Binding-site contacts:
Ligand atom N2 contacts residue ASN42 of chain 1.E at 3.0 Å (h-bond).
Ligand atom C7 contacts residue ASN42 of chain 1.E at 3.6 Å.
Ligand atom N2 contacts residue ARG25 of chain 1.E at 4.5 Å.
Ligand atom O5 contacts residue ASN42 of chain 1.E at 2.3 Å (h-bond).
Ligand atom C7 contacts residue ARG25 of chain 1.E at 4.4 Å.
Ligand atom C2 contacts residue SER24 of chain 1.E at 3.8 Å.
Ligand atom C4 contacts residue ASN42 of chain 1.E at 4.2 Å.
Ligand atom C8 contacts residue SER24 of chain 1.E at 3.5 Å.
Ligand atom O6 contacts residue ARG74 of chain 1.E at 4.3 Å.
Ligand atom O6 contacts residue ASN42 of chain 1.E at 3.9 Å.
Ligand atom C1 contacts residue ASN42 of chain 1.E at 1.4 Å.
Ligand atom O7 contacts residue ASN42 of chain 1.E at 3.9 Å.
Ligand atom C5 contacts residue ASN42 of chain 1.E at 3.7 Å.
Ligand atom C3 contacts residue ASN42 of chain 1.E at 3.8 Å.
Ligand atom C7 contacts residue SER24 of chain 1.E at 3.7 Å.
Ligand atom C3 contacts residue SER24 of chain 1.E at 4.2 Å.
Ligand atom N2 contacts residue SER24 of chain 1.E at 2.9 Å (h-bond).
Ligand atom C1 contacts residue SER24 of chain 1.E at 3.9 Å.
Ligand atom C8 contacts residue TRP23 of chain 1.E at 3.4 Å (hydrophobic).
Ligand atom C8 contacts residue ARG25 of chain 1.E at 4.1 Å.
Ligand atom C2 contacts residue ASN42 of chain 1.E at 2.5 Å.

Sequence of chain 1.E:
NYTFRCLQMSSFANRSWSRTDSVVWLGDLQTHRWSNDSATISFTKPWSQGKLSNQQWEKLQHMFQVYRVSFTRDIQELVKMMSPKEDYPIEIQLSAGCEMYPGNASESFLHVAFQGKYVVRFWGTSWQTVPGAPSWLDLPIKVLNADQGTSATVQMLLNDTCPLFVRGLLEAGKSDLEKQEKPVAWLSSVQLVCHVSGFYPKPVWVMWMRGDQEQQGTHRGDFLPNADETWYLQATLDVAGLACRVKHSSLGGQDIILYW

This protein binds this small molecule.
Small molecule (SMILES): CC(=O)N[C@@H]1[C@@H](O)[C@H](O)[C@@H](CO)O[C@H]1O